Binding-site contacts:
Ligand atom C6 contacts residue TRP102 of chain 1.A at 3.8 Å (hydrophobic).
Ligand atom C6 contacts residue SER71 of chain 1.A at 3.5 Å.
Ligand atom C3 contacts residue ASN67 of chain 1.A at 3.8 Å.
Ligand atom O6 contacts residue THR101 of chain 1.A at 3.1 Å (h-bond).
Ligand atom O5 contacts residue PHE96 of chain 1.A at 3.6 Å.
Ligand atom C6 contacts residue TRP75 of chain 1.A at 3.7 Å (hydrophobic).
Ligand atom O6 contacts residue ARG143 of chain 1.A at 3.2 Å (salt-bridge).
Ligand atom C6 contacts residue PHE96 of chain 1.A at 3.7 Å (hydrophobic).
Ligand atom O7 contacts residue TRP109 of chain 1.A at 2.8 Å (h-bond).
Ligand atom O2 contacts residue ASP99 of chain 1.A at 2.6 Å (salt-bridge).
Ligand atom O2 contacts residue PHE96 of chain 1.A at 3.7 Å.
Ligand atom O5 contacts residue ASN67 of chain 1.A at 2.3 Å (h-bond).
Ligand atom C1 contacts residue ASN67 of chain 1.A at 1.4 Å.
Ligand atom C8 contacts residue LEU150 of chain 1.A at 3.8 Å (hydrophobic).
Ligand atom O5 contacts residue SER71 of chain 1.A at 3.6 Å (h-bond).
Ligand atom O4 contacts residue TRP75 of chain 1.A at 3.7 Å.
Ligand atom C8 contacts residue GLN64 of chain 1.A at 3.6 Å.
Ligand atom C5 contacts residue ASN67 of chain 1.A at 3.6 Å.
Ligand atom O4 contacts residue PRO100 of chain 1.A at 3.5 Å.
Ligand atom O6 contacts residue SER71 of chain 1.A at 2.6 Å (h-bond).
Ligand atom O4 contacts residue THR101 of chain 1.A at 3.5 Å (h-bond).
Ligand atom O2 contacts residue TRP102 of chain 1.A at 2.9 Å (h-bond).
Ligand atom C5 contacts residue ASP99 of chain 1.A at 3.8 Å.
Ligand atom O7 contacts residue GLN64 of chain 1.A at 3.0 Å (h-bond).
Ligand atom O3 contacts residue ASP99 of chain 1.A at 3.3 Å (salt-bridge).
Ligand atom O7 contacts residue GLN105 of chain 1.A at 3.4 Å (h-bond).
Ligand atom C2 contacts residue ASP99 of chain 1.A at 3.7 Å.
Ligand atom C7 contacts residue ASN67 of chain 1.A at 3.8 Å.
Ligand atom O4 contacts residue ASP99 of chain 1.A at 2.8 Å (salt-bridge).
Ligand atom C2 contacts residue ASN67 of chain 1.A at 2.4 Å.
Ligand atom O3 contacts residue TRP109 of chain 1.A at 3.5 Å.
Ligand atom C6 contacts residue THR101 of chain 1.A at 3.2 Å.
Ligand atom O4 contacts residue TRP102 of chain 1.A at 3.1 Å (h-bond).
Ligand atom C1 contacts residue TRP75 of chain 1.A at 3.6 Å (hydrophobic).
Ligand atom C4 contacts residue ASP99 of chain 1.A at 3.7 Å.
Ligand atom C7 contacts residue GLN64 of chain 1.A at 3.6 Å.
Ligand atom O7 contacts residue LYS386 of chain 3.A at 3.5 Å.
Ligand atom C6 contacts residue THR101 of chain 1.A at 3.7 Å.
Ligand atom N2 contacts residue ASN67 of chain 1.A at 2.9 Å (h-bond).
Ligand atom C3 contacts residue ASP99 of chain 1.A at 3.4 Å.

Sequence of chain 1.A:
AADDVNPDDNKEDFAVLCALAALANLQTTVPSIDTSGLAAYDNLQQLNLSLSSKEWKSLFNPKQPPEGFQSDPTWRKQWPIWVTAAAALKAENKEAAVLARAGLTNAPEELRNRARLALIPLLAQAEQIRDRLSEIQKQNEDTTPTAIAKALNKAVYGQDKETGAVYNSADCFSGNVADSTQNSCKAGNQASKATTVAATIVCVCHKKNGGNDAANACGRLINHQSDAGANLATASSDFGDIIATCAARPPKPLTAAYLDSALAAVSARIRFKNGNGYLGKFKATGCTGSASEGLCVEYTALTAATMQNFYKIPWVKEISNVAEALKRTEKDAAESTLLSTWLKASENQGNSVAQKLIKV

Sequence of chain 3.A:
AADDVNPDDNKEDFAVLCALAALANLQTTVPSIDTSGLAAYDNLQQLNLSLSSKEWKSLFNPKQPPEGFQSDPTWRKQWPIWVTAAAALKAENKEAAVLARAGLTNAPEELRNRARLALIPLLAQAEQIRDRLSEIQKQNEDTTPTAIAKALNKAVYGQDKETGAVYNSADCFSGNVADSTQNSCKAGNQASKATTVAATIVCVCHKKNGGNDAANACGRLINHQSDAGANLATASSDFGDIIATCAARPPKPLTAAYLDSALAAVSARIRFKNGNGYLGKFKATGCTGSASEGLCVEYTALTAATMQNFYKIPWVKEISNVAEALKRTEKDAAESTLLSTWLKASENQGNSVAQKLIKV

A protein and the small-molecule ligand that binds it are described below.
Small molecule (SMILES): CC(=O)N[C@H]1[C@H](O[C@H]2[C@H](O)[C@@H](NC(C)=O)CO[C@@H]2CO)O[C@H](CO)[C@@H](O[C@@H]2O[C@H](CO[C@H]3O[C@H](CO)[C@@H](O)[C@H](O)[C@@H]3O)[C@@H](O)[C@H](O[C@H]3O[C@H](CO)[C@@H](O)[C@H](O)[C@@H]3O[C@H]3O[C@H](CO)[C@@H](O)[C@H](O)[C@@H]3O)[C@@H]2O)[C@@H]1O